Sequence of chain 1.A:
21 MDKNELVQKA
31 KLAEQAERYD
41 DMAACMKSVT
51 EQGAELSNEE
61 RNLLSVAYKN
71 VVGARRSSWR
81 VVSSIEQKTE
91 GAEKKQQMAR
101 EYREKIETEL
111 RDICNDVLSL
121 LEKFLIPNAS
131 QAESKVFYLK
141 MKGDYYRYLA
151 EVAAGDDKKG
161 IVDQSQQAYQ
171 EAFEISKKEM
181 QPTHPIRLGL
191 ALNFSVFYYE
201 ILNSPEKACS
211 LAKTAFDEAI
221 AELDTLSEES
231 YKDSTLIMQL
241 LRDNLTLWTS

Binding-site contacts:
Ligand atom CA contacts residue ASN193 of chain 1.A at 3.7 Å.
Ligand atom O contacts residue LEU192 of chain 1.A at 3.5 Å.
Ligand atom CB contacts residue ASN193 of chain 1.A at 3.6 Å.
Ligand atom CA contacts residue ASN193 of chain 1.A at 3.8 Å.
Ligand atom CB contacts residue ASN193 of chain 1.A at 3.5 Å.
Ligand atom CA contacts residue ASN244 of chain 1.A at 3.5 Å.
Ligand atom CD2 contacts residue LYS140 of chain 1.A at 4.0 Å.
Ligand atom O2P contacts residue ASN193 of chain 1.A at 4.0 Å.
Ligand atom C contacts residue ASN193 of chain 1.A at 3.8 Å.
Ligand atom P contacts residue LYS69 of chain 1.A at 4.0 Å.
Ligand atom CB contacts residue VAL66 of chain 1.A at 4.0 Å (hydrophobic).
Ligand atom O1P contacts residue LYS69 of chain 1.A at 2.8 Å (salt-bridge).
Ligand atom N contacts residue LEU240 of chain 1.A at 3.8 Å.
Ligand atom CD1 contacts residue LEU192 of chain 1.A at 4.0 Å (hydrophobic).
Ligand atom O3P contacts residue ARG76 of chain 1.A at 2.9 Å (salt-bridge).
Ligand atom O contacts residue VAL196 of chain 1.A at 3.8 Å.
Ligand atom O2P contacts residue LYS69 of chain 1.A at 4.0 Å.
Ligand atom N contacts residue LEU192 of chain 1.A at 3.8 Å.
Ligand atom C contacts residue VAL196 of chain 1.A at 4.0 Å (hydrophobic).
Ligand atom P contacts residue TYR148 of chain 1.A at 3.8 Å.
Ligand atom P contacts residue ARG147 of chain 1.A at 3.9 Å.
Ligand atom O2P contacts residue ARG147 of chain 1.A at 2.9 Å (salt-bridge).
Ligand atom OD1 contacts residue LYS69 of chain 1.A at 3.6 Å.
Ligand atom N contacts residue ASN244 of chain 1.A at 3.1 Å (h-bond).
Ligand atom N contacts residue ASN193 of chain 1.A at 3.0 Å (h-bond).
Ligand atom N contacts residue ASP243 of chain 1.A at 3.5 Å.
Ligand atom O1P contacts residue ARG76 of chain 1.A at 2.5 Å (salt-bridge).
Ligand atom C contacts residue LEU192 of chain 1.A at 3.9 Å (hydrophobic).
Ligand atom O1P contacts residue TYR148 of chain 1.A at 3.9 Å.
Ligand atom O2P contacts residue TYR148 of chain 1.A at 2.6 Å (h-bond).
Ligand atom CD1 contacts residue ILE237 of chain 1.A at 3.8 Å (hydrophobic).
Ligand atom ND2 contacts residue LYS69 of chain 1.A at 3.9 Å.
Ligand atom O contacts residue ASN244 of chain 1.A at 2.9 Å (h-bond).
Ligand atom C contacts residue ASN244 of chain 1.A at 3.5 Å.
Ligand atom O3P contacts residue ARG147 of chain 1.A at 2.8 Å (salt-bridge).
Ligand atom ND2 contacts residue ASN70 of chain 1.A at 3.7 Å.
Ligand atom P contacts residue ARG76 of chain 1.A at 3.6 Å.
Ligand atom CD contacts residue LEU240 of chain 1.A at 3.6 Å (hydrophobic).
Ligand atom OD1 contacts residue VAL66 of chain 1.A at 3.9 Å.
Ligand atom CA contacts residue LEU192 of chain 1.A at 3.9 Å (hydrophobic).

The small molecule below binds the protein below.
Small molecule (SMILES): CC(C)C[C@H](NC(=O)[C@H](COP(=O)(O)O)NC(=O)CNC(=O)CN)C(=O)N1CCC[C@H]1C(=O)N[C@H](C=O)CC(N)=O